Sequence of chain 1.E:
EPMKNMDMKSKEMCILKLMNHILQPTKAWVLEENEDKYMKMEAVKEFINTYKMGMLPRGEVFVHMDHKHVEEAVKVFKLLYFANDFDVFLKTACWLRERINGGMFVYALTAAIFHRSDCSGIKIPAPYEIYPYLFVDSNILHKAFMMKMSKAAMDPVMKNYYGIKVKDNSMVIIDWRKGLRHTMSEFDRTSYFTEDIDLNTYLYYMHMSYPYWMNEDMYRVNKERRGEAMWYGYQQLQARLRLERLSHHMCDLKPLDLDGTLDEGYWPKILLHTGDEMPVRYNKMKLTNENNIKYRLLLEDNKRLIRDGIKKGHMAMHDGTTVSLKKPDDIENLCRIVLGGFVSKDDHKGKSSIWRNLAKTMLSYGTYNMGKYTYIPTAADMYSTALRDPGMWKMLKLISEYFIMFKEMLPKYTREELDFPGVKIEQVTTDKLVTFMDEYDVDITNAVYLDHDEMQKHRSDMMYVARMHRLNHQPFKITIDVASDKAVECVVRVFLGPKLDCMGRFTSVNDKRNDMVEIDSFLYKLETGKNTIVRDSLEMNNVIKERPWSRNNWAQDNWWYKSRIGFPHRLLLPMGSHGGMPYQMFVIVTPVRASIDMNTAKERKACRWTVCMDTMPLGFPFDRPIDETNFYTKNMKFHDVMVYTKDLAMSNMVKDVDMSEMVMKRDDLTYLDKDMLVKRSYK

This small molecule binds to this protein.
Small molecule (SMILES): N[C@@H](Cc1c[nH]c2ccccc12)C(=O)O

Binding-site contacts:
Ligand atom CH2 contacts residue LEU279 of chain 1.E at 4.1 Å (hydrophobic).
Ligand atom C contacts residue ASN584 of chain 1.E at 3.6 Å.
Ligand atom CB contacts residue ASN583 of chain 1.E at 4.2 Å.
Ligand atom CG contacts residue PHE618 of chain 1.E at 3.8 Å (hydrophobic).
Ligand atom N contacts residue GLU560 of chain 1.E at 3.0 Å (salt-bridge).
Ligand atom CZ3 contacts residue TYR244 of chain 1.E at 3.8 Å (hydrophobic).
Ligand atom N contacts residue TRP665 of chain 1.E at 3.8 Å.
Ligand atom O contacts residue ASN584 of chain 1.E at 3.3 Å (h-bond).
Ligand atom CZ3 contacts residue PHE618 of chain 1.E at 3.8 Å (hydrophobic).
Ligand atom CZ2 contacts residue PHE618 of chain 1.E at 3.4 Å (hydrophobic).
Ligand atom CE2 contacts residue PHE618 of chain 1.E at 3.7 Å (hydrophobic).
Ligand atom C contacts residue ASN583 of chain 1.E at 3.9 Å.
Ligand atom CA contacts residue ASN583 of chain 1.E at 4.4 Å.
Ligand atom CH2 contacts residue PHE618 of chain 1.E at 3.5 Å (hydrophobic).
Ligand atom CB contacts residue ASN584 of chain 1.E at 4.0 Å.
Ligand atom N contacts residue ASN583 of chain 1.E at 4.3 Å.
Ligand atom CZ2 contacts residue VAL559 of chain 1.E at 4.2 Å (hydrophobic).
Ligand atom O contacts residue TRP665 of chain 1.E at 3.8 Å.
Ligand atom NE1 contacts residue VAL559 of chain 1.E at 4.3 Å.
Ligand atom C contacts residue TRP665 of chain 1.E at 3.7 Å (hydrophobic).
Ligand atom O contacts residue ASN583 of chain 1.E at 3.3 Å (h-bond).
Ligand atom CZ2 contacts residue GLN278 of chain 1.E at 4.5 Å.
Ligand atom CE3 contacts residue TYR244 of chain 1.E at 3.5 Å (hydrophobic).
Ligand atom CD2 contacts residue PHE618 of chain 1.E at 3.6 Å (hydrophobic).
Ligand atom CA contacts residue GLU560 of chain 1.E at 4.2 Å.
Ligand atom OXT contacts residue ARG664 of chain 1.E at 4.2 Å.
Ligand atom CE3 contacts residue PHE618 of chain 1.E at 3.7 Å (hydrophobic).
Ligand atom CH2 contacts residue GLN278 of chain 1.E at 3.7 Å.
Ligand atom CA contacts residue TRP665 of chain 1.E at 3.4 Å (hydrophobic).
Ligand atom OXT contacts residue ASN584 of chain 1.E at 3.0 Å (h-bond).
Ligand atom N contacts residue ILE561 of chain 1.E at 4.3 Å.
Ligand atom CD1 contacts residue GLU560 of chain 1.E at 4.2 Å.
Ligand atom NE1 contacts residue PHE618 of chain 1.E at 3.7 Å.
Ligand atom CE2 contacts residue VAL559 of chain 1.E at 4.4 Å (hydrophobic).
Ligand atom CE3 contacts residue TRP665 of chain 1.E at 4.3 Å (hydrophobic).
Ligand atom CB contacts residue PHE618 of chain 1.E at 4.0 Å (hydrophobic).
Ligand atom OXT contacts residue TRP665 of chain 1.E at 3.4 Å (h-bond).
Ligand atom CD1 contacts residue PHE618 of chain 1.E at 4.0 Å (hydrophobic).
Ligand atom CE3 contacts residue GLN278 of chain 1.E at 4.5 Å.
Ligand atom CZ3 contacts residue GLN278 of chain 1.E at 3.7 Å.